Binding-site contacts:
Ligand atom O2 contacts residue HIS240 of chain 1.B at 4.2 Å.
Ligand atom C5 contacts residue ASN46 of chain 1.B at 4.1 Å.
Ligand atom C1 contacts residue ASP238 of chain 1.B at 3.6 Å.
Ligand atom CS contacts residue LEU180 of chain 1.B at 4.0 Å (hydrophobic).
Ligand atom S contacts residue LEU180 of chain 1.B at 4.1 Å.
Ligand atom C2 contacts residue ARG365 of chain 1.B at 3.9 Å.
Ligand atom O2 contacts residue ASP238 of chain 1.B at 2.8 Å (salt-bridge).
Ligand atom CS contacts residue TRP76 of chain 1.B at 4.3 Å (hydrophobic).
Ligand atom C4 contacts residue LEU47 of chain 1.B at 4.4 Å (hydrophobic).
Ligand atom CS contacts residue ILE69 of chain 1.B at 4.4 Å (hydrophobic).
Ligand atom O1 contacts residue HIS240 of chain 1.B at 4.1 Å.
Ligand atom O4 contacts residue LEU47 of chain 1.B at 3.8 Å.
Ligand atom O1 contacts residue LEU47 of chain 1.B at 4.3 Å.
Ligand atom CS contacts residue VAL370 of chain 1.B at 3.6 Å (hydrophobic).
Ligand atom O3 contacts residue ARG365 of chain 1.B at 2.8 Å (salt-bridge).
Ligand atom C4 contacts residue ALA371 of chain 1.B at 4.1 Å (hydrophobic).
Ligand atom C5 contacts residue ALA371 of chain 1.B at 4.3 Å (hydrophobic).
Ligand atom C1 contacts residue PHE258 of chain 1.B at 3.8 Å (hydrophobic).
Ligand atom O1 contacts residue ASN46 of chain 1.B at 4.3 Å.
Ligand atom O4 contacts residue ASN46 of chain 1.B at 3.0 Å (h-bond).
Ligand atom C4 contacts residue ASN46 of chain 1.B at 3.7 Å.
Ligand atom O2 contacts residue ARG366 of chain 1.B at 3.8 Å.
Ligand atom C5 contacts residue LEU180 of chain 1.B at 4.3 Å (hydrophobic).
Ligand atom O1 contacts residue PHE258 of chain 1.B at 4.1 Å.
Ligand atom O1 contacts residue ASP238 of chain 1.B at 2.7 Å (salt-bridge).
Ligand atom C5 contacts residue LEU47 of chain 1.B at 4.0 Å (hydrophobic).
Ligand atom C4 contacts residue ARG365 of chain 1.B at 4.2 Å.
Ligand atom O3 contacts residue VAL184 of chain 1.B at 3.4 Å.
Ligand atom C3 contacts residue PHE258 of chain 1.B at 4.0 Å (hydrophobic).
Ligand atom C2 contacts residue ASP238 of chain 1.B at 3.5 Å.
Ligand atom S contacts residue VAL370 of chain 1.B at 3.9 Å.
Ligand atom C2 contacts residue PHE258 of chain 1.B at 3.6 Å (hydrophobic).
Ligand atom O2 contacts residue ARG365 of chain 1.B at 3.0 Å (salt-bridge).
Ligand atom C1 contacts residue ASN46 of chain 1.B at 4.2 Å.
Ligand atom C3 contacts residue ARG365 of chain 1.B at 3.9 Å.
Ligand atom S contacts residue VAL184 of chain 1.B at 3.9 Å.
Ligand atom CS contacts residue VAL184 of chain 1.B at 4.2 Å (hydrophobic).
Ligand atom S contacts residue ARG365 of chain 1.B at 4.3 Å.
Ligand atom S contacts residue ALA371 of chain 1.B at 4.1 Å.
Ligand atom C1 contacts residue LEU47 of chain 1.B at 3.7 Å (hydrophobic).

A protein and the small-molecule ligand that binds it are described below.
Small molecule (SMILES): CSC[C@H]1O[C@H](O)[C@H](O)[C@@H]1O

Sequence of chain 1.B:
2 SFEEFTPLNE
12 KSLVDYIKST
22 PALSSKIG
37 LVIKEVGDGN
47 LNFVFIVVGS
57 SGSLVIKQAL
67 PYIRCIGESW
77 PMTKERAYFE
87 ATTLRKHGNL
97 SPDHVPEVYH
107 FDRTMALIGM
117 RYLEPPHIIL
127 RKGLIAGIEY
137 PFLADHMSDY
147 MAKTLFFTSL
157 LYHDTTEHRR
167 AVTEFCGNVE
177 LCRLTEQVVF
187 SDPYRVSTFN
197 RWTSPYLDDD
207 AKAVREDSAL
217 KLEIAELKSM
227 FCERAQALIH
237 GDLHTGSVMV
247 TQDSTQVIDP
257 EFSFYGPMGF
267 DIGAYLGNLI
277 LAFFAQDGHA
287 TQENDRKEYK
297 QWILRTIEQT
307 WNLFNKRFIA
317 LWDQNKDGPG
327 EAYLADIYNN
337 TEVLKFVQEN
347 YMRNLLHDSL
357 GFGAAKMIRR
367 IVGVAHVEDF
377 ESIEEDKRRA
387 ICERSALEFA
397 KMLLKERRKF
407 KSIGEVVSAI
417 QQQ